Binding-site contacts:
Ligand atom C4 contacts residue TRP200 of chain 1.A at 3.7 Å (hydrophobic).
Ligand atom C3 contacts residue ALA165 of chain 1.A at 4.2 Å (hydrophobic).
Ligand atom C2 contacts residue TRP200 of chain 1.A at 3.8 Å (hydrophobic).
Ligand atom C2 contacts residue ASN109 of chain 1.A at 4.1 Å.
Ligand atom C4 contacts residue ALA165 of chain 1.A at 3.3 Å (hydrophobic).
Ligand atom C2 contacts residue ASN147 of chain 1.A at 3.9 Å.
Ligand atom O3 contacts residue ALA165 of chain 1.A at 3.8 Å.
Ligand atom C4 contacts residue TRP214 of chain 1.A at 3.7 Å (hydrophobic).
Ligand atom O1 contacts residue ASN147 of chain 1.A at 4.3 Å.
Ligand atom C1 contacts residue ASN109 of chain 1.A at 4.3 Å.
Ligand atom C2 contacts residue ILE216 of chain 1.A at 3.5 Å (hydrophobic).
Ligand atom C1 contacts residue ILE216 of chain 1.A at 4.3 Å (hydrophobic).
Ligand atom O3 contacts residue ASN147 of chain 1.A at 4.4 Å.
Ligand atom C3 contacts residue TRP200 of chain 1.A at 3.8 Å (hydrophobic).
Ligand atom C3 contacts residue ASN109 of chain 1.A at 4.2 Å.
Ligand atom O1 contacts residue TRP200 of chain 1.A at 4.4 Å.
Ligand atom O1 contacts residue ASN109 of chain 1.A at 3.4 Å (h-bond).
Ligand atom C1 contacts residue TRP200 of chain 1.A at 3.3 Å (hydrophobic).
Ligand atom O3 contacts residue ASN109 of chain 1.A at 3.0 Å (h-bond).

A small-molecule ligand and the protein it binds are described below.
Small molecule (SMILES): C[C@H](O)CCO

Sequence of chain 1.A:
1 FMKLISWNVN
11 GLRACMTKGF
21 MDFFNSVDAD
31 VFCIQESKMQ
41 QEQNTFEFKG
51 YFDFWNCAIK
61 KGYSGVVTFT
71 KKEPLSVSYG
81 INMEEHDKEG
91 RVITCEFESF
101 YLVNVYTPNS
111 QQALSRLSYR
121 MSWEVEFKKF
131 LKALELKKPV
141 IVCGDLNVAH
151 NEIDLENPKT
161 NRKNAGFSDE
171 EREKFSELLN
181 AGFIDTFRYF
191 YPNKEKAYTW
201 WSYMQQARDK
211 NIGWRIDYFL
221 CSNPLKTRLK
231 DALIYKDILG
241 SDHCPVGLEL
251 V